Sequence of chain 33.C:
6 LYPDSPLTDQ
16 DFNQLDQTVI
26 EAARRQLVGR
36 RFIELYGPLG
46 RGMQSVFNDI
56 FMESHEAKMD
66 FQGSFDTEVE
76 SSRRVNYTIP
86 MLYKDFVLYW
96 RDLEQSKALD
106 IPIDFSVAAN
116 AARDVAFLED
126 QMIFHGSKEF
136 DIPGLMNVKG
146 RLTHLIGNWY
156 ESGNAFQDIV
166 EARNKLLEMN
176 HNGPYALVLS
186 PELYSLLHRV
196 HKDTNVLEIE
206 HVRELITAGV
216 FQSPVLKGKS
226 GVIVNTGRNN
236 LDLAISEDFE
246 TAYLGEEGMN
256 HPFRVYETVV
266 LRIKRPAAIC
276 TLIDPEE

Binding-site contacts:
Ligand atom C contacts residue ASP243 of chain 33.C at 3.5 Å.
Ligand atom C contacts residue ARG35 of chain 33.C at 3.7 Å.
Ligand atom CD1 contacts residue ARG29 of chain 33.C at 3.6 Å.
Ligand atom O contacts residue PHE37 of chain 33.C at 3.8 Å.
Ligand atom O contacts residue ILE25 of chain 33.C at 3.8 Å.
Ligand atom N contacts residue ARG35 of chain 33.C at 4.1 Å.
Ligand atom CG2 contacts residue ARG36 of chain 33.C at 3.8 Å.
Ligand atom CG2 contacts residue GLU245 of chain 33.C at 3.4 Å.
Ligand atom O contacts residue ARG36 of chain 33.C at 2.9 Å (salt-bridge).
Ligand atom CA contacts residue ASP243 of chain 33.C at 4.2 Å.
Ligand atom OG contacts residue ARG35 of chain 33.C at 4.2 Å.
Ligand atom CB contacts residue ASP243 of chain 33.C at 3.9 Å.
Ligand atom CG2 contacts residue ARG35 of chain 33.C at 3.9 Å.
Ligand atom OG contacts residue PHE244 of chain 33.C at 3.7 Å.
Ligand atom C contacts residue PRO43 of chain 33.C at 4.5 Å (hydrophobic).
Ligand atom N contacts residue ASP243 of chain 33.C at 3.3 Å (salt-bridge).
Ligand atom CA contacts residue ARG29 of chain 33.C at 4.2 Å.
Ligand atom O contacts residue ASP243 of chain 33.C at 4.3 Å.
Ligand atom CB contacts residue ARG35 of chain 33.C at 3.4 Å.
Ligand atom N contacts residue ARG35 of chain 33.C at 4.1 Å.
Ligand atom C contacts residue ARG35 of chain 33.C at 3.5 Å.
Ligand atom CB contacts residue ASP243 of chain 33.C at 4.2 Å.
Ligand atom CD2 contacts residue ARG29 of chain 33.C at 3.8 Å.
Ligand atom N contacts residue ASP243 of chain 33.C at 3.8 Å.
Ligand atom CA contacts residue ARG35 of chain 33.C at 4.5 Å.
Ligand atom C contacts residue ARG29 of chain 33.C at 3.9 Å.
Ligand atom CA contacts residue ASP243 of chain 33.C at 3.3 Å.
Ligand atom CB contacts residue ARG35 of chain 33.C at 3.8 Å.
Ligand atom CG2 contacts residue PRO43 of chain 33.C at 4.3 Å (hydrophobic).
Ligand atom O contacts residue PRO43 of chain 33.C at 3.7 Å.
Ligand atom O contacts residue ARG29 of chain 33.C at 4.2 Å.
Ligand atom O contacts residue ARG35 of chain 33.C at 2.9 Å (salt-bridge).
Ligand atom O contacts residue ASP243 of chain 33.C at 4.3 Å.
Ligand atom CG1 contacts residue ASP243 of chain 33.C at 3.3 Å.
Ligand atom O contacts residue ARG29 of chain 33.C at 3.0 Å (salt-bridge).
Ligand atom C contacts residue ARG36 of chain 33.C at 3.2 Å.
Ligand atom N contacts residue ARG35 of chain 33.C at 4.4 Å.
Ligand atom C contacts residue ASP243 of chain 33.C at 4.4 Å.
Ligand atom O contacts residue ARG35 of chain 33.C at 3.3 Å (salt-bridge).
Ligand atom CG1 contacts residue ARG35 of chain 33.C at 4.4 Å.

A small-molecule ligand and the protein it binds are described below.
Small molecule (SMILES): CC[C@H](C)[C@H](NC(=O)[C@H](CC(C)C)NC(=O)[C@H](CO)NC(=O)CNC(=O)[C@@H](NC(=O)[C@@H](N)[C@@H](C)O)C(C)C)C(=O)N[C@H](C=O)CCC(N)=O